Sequence of chain 1.A:
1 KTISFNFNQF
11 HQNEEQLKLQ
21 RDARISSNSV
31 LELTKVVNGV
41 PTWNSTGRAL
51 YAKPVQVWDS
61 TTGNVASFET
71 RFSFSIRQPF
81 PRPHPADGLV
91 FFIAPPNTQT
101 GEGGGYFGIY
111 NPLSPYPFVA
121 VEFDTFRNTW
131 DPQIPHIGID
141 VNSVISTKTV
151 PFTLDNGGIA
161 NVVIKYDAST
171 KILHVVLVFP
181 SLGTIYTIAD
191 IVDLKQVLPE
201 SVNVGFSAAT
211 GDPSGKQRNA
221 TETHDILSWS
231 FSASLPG

A protein and the small-molecule ligand that binds it are described below.
Small molecule (SMILES): OC[C@H]1O[C@H](O[C@H]2[C@@H](O)[C@@H](CO)O[C@@H](O[C@H]3[C@H](O)[C@@H](O)[C@@H](O)O[C@@H]3CO)[C@@H]2O)[C@H](O)[C@@H](O)[C@H]1O

Binding-site contacts:
Ligand atom C2 contacts residue ASP212 of chain 1.A at 3.9 Å.
Ligand atom O4 contacts residue ALA86 of chain 1.A at 4.2 Å.
Ligand atom O3 contacts residue ASN128 of chain 1.A at 3.4 Å (h-bond).
Ligand atom O2 contacts residue ASN128 of chain 1.A at 3.5 Å (h-bond).
Ligand atom O4 contacts residue GLY211 of chain 1.A at 3.4 Å.
Ligand atom C2 contacts residue ASN128 of chain 1.A at 4.2 Å.
Ligand atom O3 contacts residue SER214 of chain 1.A at 3.1 Å (h-bond).
Ligand atom O3 contacts residue PHE126 of chain 1.A at 3.8 Å.
Ligand atom C5 contacts residue PHE126 of chain 1.A at 3.5 Å (hydrophobic).
Ligand atom O4 contacts residue SER214 of chain 1.A at 3.9 Å.
Ligand atom O6 contacts residue HIS84 of chain 1.A at 3.5 Å (h-bond).
Ligand atom O3 contacts residue GLY105 of chain 1.A at 2.6 Å (h-bond).
Ligand atom O4 contacts residue ASP212 of chain 1.A at 2.9 Å (salt-bridge).
Ligand atom O5 contacts residue ASP212 of chain 1.A at 3.9 Å.
Ligand atom C4 contacts residue ASP212 of chain 1.A at 4.1 Å.
Ligand atom C4 contacts residue ASP87 of chain 1.A at 3.4 Å.
Ligand atom C4 contacts residue PHE126 of chain 1.A at 3.5 Å (hydrophobic).
Ligand atom O5 contacts residue GLY215 of chain 1.A at 3.5 Å.
Ligand atom O6 contacts residue ALA220 of chain 1.A at 3.6 Å.
Ligand atom O4 contacts residue GLY215 of chain 1.A at 4.0 Å.
Ligand atom O3 contacts residue GLY104 of chain 1.A at 3.4 Å.
Ligand atom O4 contacts residue ASP87 of chain 1.A at 2.7 Å (salt-bridge).
Ligand atom C1 contacts residue GLY215 of chain 1.A at 4.2 Å.
Ligand atom O6 contacts residue GLY215 of chain 1.A at 3.6 Å.
Ligand atom O6 contacts residue GLN217 of chain 1.A at 4.2 Å.
Ligand atom C3 contacts residue ASP87 of chain 1.A at 3.5 Å.
Ligand atom C2 contacts residue SER214 of chain 1.A at 3.7 Å.
Ligand atom C6 contacts residue ALA220 of chain 1.A at 3.6 Å (hydrophobic).
Ligand atom C6 contacts residue PHE126 of chain 1.A at 4.3 Å (hydrophobic).
Ligand atom O2 contacts residue SER214 of chain 1.A at 3.1 Å (h-bond).
Ligand atom C3 contacts residue GLY105 of chain 1.A at 4.0 Å.
Ligand atom C6 contacts residue GLY211 of chain 1.A at 3.9 Å.
Ligand atom C1 contacts residue SER214 of chain 1.A at 4.0 Å.
Ligand atom C3 contacts residue PHE126 of chain 1.A at 3.3 Å (hydrophobic).
Ligand atom C6 contacts residue ASP212 of chain 1.A at 3.9 Å.
Ligand atom O3 contacts residue PHE126 of chain 1.A at 3.8 Å.
Ligand atom C3 contacts residue ASN128 of chain 1.A at 3.7 Å.
Ligand atom O3 contacts residue ASP87 of chain 1.A at 2.7 Å (salt-bridge).
Ligand atom O3 contacts residue LYS216 of chain 1.A at 3.8 Å.
Ligand atom O4 contacts residue GLY104 of chain 1.A at 4.0 Å.